This small molecule binds to this protein.
Small molecule (SMILES): O=C(O)[C@@](O)(COP(=O)(O)O)[C@H](O)[C@H](O)COP(=O)(O)O

Sequence of chain 1.D:
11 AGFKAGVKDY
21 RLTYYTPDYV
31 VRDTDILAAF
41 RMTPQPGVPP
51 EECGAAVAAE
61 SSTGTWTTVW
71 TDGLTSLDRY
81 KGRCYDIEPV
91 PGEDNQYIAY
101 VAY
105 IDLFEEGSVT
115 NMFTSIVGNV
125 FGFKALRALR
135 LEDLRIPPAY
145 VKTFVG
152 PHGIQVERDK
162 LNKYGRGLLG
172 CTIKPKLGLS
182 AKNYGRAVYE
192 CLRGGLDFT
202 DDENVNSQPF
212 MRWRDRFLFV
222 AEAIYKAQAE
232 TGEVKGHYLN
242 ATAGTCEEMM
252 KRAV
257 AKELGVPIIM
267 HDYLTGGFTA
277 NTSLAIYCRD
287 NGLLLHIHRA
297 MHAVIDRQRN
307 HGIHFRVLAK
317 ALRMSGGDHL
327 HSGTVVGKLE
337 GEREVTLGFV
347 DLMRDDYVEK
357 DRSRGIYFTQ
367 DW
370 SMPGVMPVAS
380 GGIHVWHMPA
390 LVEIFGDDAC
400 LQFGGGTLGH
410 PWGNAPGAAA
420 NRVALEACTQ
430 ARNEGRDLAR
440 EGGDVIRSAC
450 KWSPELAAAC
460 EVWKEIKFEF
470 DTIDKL

Binding-site contacts:
Ligand atom O7 contacts residue GLU60 of chain 1.I at 3.4 Å (salt-bridge).
Ligand atom O6 contacts residue ASP203 of chain 1.D at 2.9 Å (salt-bridge).
Ligand atom O4P contacts residue LEU335 of chain 1.D at 3.5 Å.
Ligand atom O1P contacts residue LYS175 of chain 1.D at 3.3 Å.
Ligand atom O7 contacts residue LYS334 of chain 1.D at 2.8 Å (salt-bridge).
Ligand atom O1P contacts residue GLY404 of chain 1.D at 2.6 Å (h-bond).
Ligand atom O6 contacts residue GLU204 of chain 1.D at 3.2 Å (salt-bridge).
Ligand atom C2 contacts residue MG1 of chain 1.HA at 2.9 Å.
Ligand atom C3 contacts residue KCX201 of chain 1.D at 3.1 Å.
Ligand atom O4 contacts residue SER379 of chain 1.D at 3.0 Å (h-bond).
Ligand atom C3 contacts residue MG1 of chain 1.HA at 3.0 Å.
Ligand atom C contacts residue MG1 of chain 1.HA at 2.8 Å.
Ligand atom O3 contacts residue GLU204 of chain 1.D at 2.8 Å (salt-bridge).
Ligand atom O3 contacts residue HIS294 of chain 1.D at 3.0 Å (h-bond).
Ligand atom O2 contacts residue MG1 of chain 1.HA at 2.3 Å.
Ligand atom O6 contacts residue LYS175 of chain 1.D at 3.2 Å (salt-bridge).
Ligand atom O6 contacts residue MG1 of chain 1.HA at 2.0 Å.
Ligand atom O3P contacts residue LYS334 of chain 1.D at 2.6 Å (salt-bridge).
Ligand atom O2 contacts residue LYS175 of chain 1.D at 2.9 Å (salt-bridge).
Ligand atom P1 contacts residue THR65 of chain 1.I at 3.3 Å.
Ligand atom O1 contacts residue LYS175 of chain 1.D at 3.0 Å (salt-bridge).
Ligand atom O6P contacts residue ARG295 of chain 1.D at 2.9 Å (salt-bridge).
Ligand atom O2 contacts residue THR173 of chain 1.D at 3.0 Å (h-bond).
Ligand atom O4 contacts residue GLY380 of chain 1.D at 3.4 Å.
Ligand atom O2P contacts residue GLY403 of chain 1.D at 2.7 Å (h-bond).
Ligand atom O4P contacts residue ARG295 of chain 1.D at 3.0 Å (salt-bridge).
Ligand atom C contacts residue LYS175 of chain 1.D at 3.4 Å.
Ligand atom O2 contacts residue ASP203 of chain 1.D at 3.3 Å (salt-bridge).
Ligand atom O6 contacts residue ASN123 of chain 1.I at 3.2 Å (h-bond).
Ligand atom O1P contacts residue THR65 of chain 1.I at 2.6 Å (h-bond).
Ligand atom O3P contacts residue GLY381 of chain 1.D at 2.9 Å (h-bond).
Ligand atom O5 contacts residue LEU335 of chain 1.D at 3.4 Å.
Ligand atom O5P contacts residue HIS327 of chain 1.D at 3.0 Å (h-bond).
Ligand atom O6 contacts residue LYS177 of chain 1.D at 2.7 Å (salt-bridge).
Ligand atom O3 contacts residue KCX201 of chain 1.D at 2.5 Å (h-bond).
Ligand atom O2 contacts residue KCX201 of chain 1.D at 3.1 Å (h-bond).
Ligand atom O3P contacts residue TRP66 of chain 1.I at 3.2 Å.
Ligand atom O5P contacts residue SER379 of chain 1.D at 3.3 Å (h-bond).
Ligand atom O3 contacts residue MG1 of chain 1.HA at 2.0 Å.
Ligand atom O3P contacts residue THR65 of chain 1.I at 3.2 Å (h-bond).

Sequence of chain 1.I:
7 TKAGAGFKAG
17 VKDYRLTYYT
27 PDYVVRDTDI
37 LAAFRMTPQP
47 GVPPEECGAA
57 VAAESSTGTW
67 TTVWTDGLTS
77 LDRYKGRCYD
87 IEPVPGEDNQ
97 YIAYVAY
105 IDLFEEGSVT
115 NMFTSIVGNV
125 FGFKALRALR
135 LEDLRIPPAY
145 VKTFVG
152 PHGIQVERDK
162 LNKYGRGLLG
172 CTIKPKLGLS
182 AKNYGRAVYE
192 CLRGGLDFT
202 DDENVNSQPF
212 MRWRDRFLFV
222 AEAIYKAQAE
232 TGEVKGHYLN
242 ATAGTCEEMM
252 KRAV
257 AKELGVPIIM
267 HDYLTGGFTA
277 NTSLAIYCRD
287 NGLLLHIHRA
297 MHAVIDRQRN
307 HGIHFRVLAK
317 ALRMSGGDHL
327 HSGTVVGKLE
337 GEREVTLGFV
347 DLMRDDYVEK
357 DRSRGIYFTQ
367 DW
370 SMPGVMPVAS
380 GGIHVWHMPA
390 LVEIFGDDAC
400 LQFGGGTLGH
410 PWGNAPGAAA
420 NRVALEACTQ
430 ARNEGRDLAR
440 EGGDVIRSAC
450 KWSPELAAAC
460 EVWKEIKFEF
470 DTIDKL